Binding-site contacts:
Ligand atom O4 contacts residue ASP142 of chain 1.A at 2.5 Å (salt-bridge).
Ligand atom C2 contacts residue TRP120 of chain 1.A at 4.1 Å (hydrophobic).
Ligand atom O3 contacts residue TRP120 of chain 1.A at 2.9 Å (h-bond).
Ligand atom C6 contacts residue THR28 of chain 1.A at 3.7 Å.
Ligand atom C6 contacts residue TRP120 of chain 1.A at 3.9 Å (hydrophobic).
Ligand atom O2 contacts residue LYS94 of chain 1.A at 3.8 Å.
Ligand atom C3 contacts residue ARG29 of chain 1.A at 3.6 Å.
Ligand atom C3 contacts residue TYR30 of chain 1.A at 3.8 Å (hydrophobic).
Ligand atom C6 contacts residue ARG29 of chain 1.A at 3.7 Å.
Ligand atom C1 contacts residue ARG29 of chain 1.A at 3.7 Å.
Ligand atom C4 contacts residue ASN117 of chain 1.A at 3.9 Å.
Ligand atom C3 contacts residue ASP142 of chain 1.A at 4.0 Å.
Ligand atom C6 contacts residue ASP142 of chain 1.A at 4.0 Å.
Ligand atom O3 contacts residue TYR30 of chain 1.A at 3.9 Å.
Ligand atom O6 contacts residue TRP120 of chain 1.A at 3.9 Å.
Ligand atom O5 contacts residue THR28 of chain 1.A at 4.0 Å.
Ligand atom C1 contacts residue THR28 of chain 1.A at 4.1 Å.
Ligand atom C5 contacts residue THR28 of chain 1.A at 3.5 Å.
Ligand atom O6 contacts residue ASN117 of chain 1.A at 2.7 Å (h-bond).
Ligand atom O4 contacts residue TYR30 of chain 1.A at 4.0 Å.
Ligand atom C4 contacts residue ASP142 of chain 1.A at 3.5 Å.
Ligand atom C6 contacts residue ASN117 of chain 1.A at 3.5 Å.
Ligand atom C5 contacts residue ASN117 of chain 1.A at 4.3 Å.
Ligand atom C5 contacts residue ASN157 of chain 1.A at 3.9 Å.
Ligand atom C2 contacts residue ARG29 of chain 1.A at 3.6 Å.
Ligand atom C4 contacts residue THR28 of chain 1.A at 4.0 Å.
Ligand atom C2 contacts residue ASN157 of chain 1.A at 3.8 Å.
Ligand atom O4 contacts residue ASN117 of chain 1.A at 3.5 Å (h-bond).
Ligand atom O6 contacts residue THR28 of chain 1.A at 3.2 Å.
Ligand atom O6 contacts residue ASN157 of chain 1.A at 2.8 Å (h-bond).
Ligand atom C1 contacts residue ASN157 of chain 1.A at 3.4 Å.
Ligand atom O2 contacts residue ARG29 of chain 1.A at 3.1 Å (salt-bridge).
Ligand atom C6 contacts residue ASN157 of chain 1.A at 3.8 Å.
Ligand atom C5 contacts residue ASP142 of chain 1.A at 3.6 Å.
Ligand atom O5 contacts residue ASN157 of chain 1.A at 2.8 Å (h-bond).
Ligand atom O6 contacts residue ARG29 of chain 1.A at 3.0 Å (salt-bridge).
Ligand atom O1 contacts residue ASN157 of chain 1.A at 3.0 Å (h-bond).
Ligand atom C3 contacts residue TRP120 of chain 1.A at 4.0 Å (hydrophobic).
Ligand atom O1 contacts residue LYS94 of chain 1.A at 3.6 Å.
Ligand atom O5 contacts residue TRP120 of chain 1.A at 4.2 Å.

A protein and the small-molecule ligand that binds it are described below.
Small molecule (SMILES): OC[C@H]1O[C@@H](O[C@H]2[C@H](O)[C@@H](O)[C@H](O)O[C@@H]2CO)[C@H](O)[C@@H](O)[C@@H]1O

Sequence of chain 1.A:
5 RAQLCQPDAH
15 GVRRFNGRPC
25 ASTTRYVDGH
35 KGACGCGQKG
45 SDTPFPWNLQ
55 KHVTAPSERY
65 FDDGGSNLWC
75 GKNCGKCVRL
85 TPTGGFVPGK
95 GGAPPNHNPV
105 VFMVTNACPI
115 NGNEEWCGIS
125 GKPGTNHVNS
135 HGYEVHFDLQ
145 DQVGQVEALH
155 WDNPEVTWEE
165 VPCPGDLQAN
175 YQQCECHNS